Binding-site contacts:
Ligand atom C8 contacts residue GLU193 of chain 1.C at 3.6 Å.
Ligand atom O5 contacts residue ASN62 of chain 1.C at 2.4 Å (h-bond).
Ligand atom O3 contacts residue ASN62 of chain 1.C at 3.8 Å.
Ligand atom O3 contacts residue VAL61 of chain 1.C at 4.2 Å.
Ligand atom C4 contacts residue ASN62 of chain 1.C at 4.3 Å.
Ligand atom C8 contacts residue ASN62 of chain 1.C at 4.0 Å.
Ligand atom O6 contacts residue PRO60 of chain 1.C at 3.9 Å.
Ligand atom C7 contacts residue ASN62 of chain 1.C at 3.1 Å.
Ligand atom C7 contacts residue GLU193 of chain 1.C at 4.1 Å.
Ligand atom C1 contacts residue ASN62 of chain 1.C at 1.4 Å.
Ligand atom C3 contacts residue ASN62 of chain 1.C at 3.7 Å.
Ligand atom O7 contacts residue ASN62 of chain 1.C at 3.0 Å (h-bond).
Ligand atom C2 contacts residue ASN62 of chain 1.C at 2.5 Å.
Ligand atom O7 contacts residue GLU193 of chain 1.C at 3.9 Å.
Ligand atom C6 contacts residue PRO59 of chain 1.C at 4.2 Å (hydrophobic).
Ligand atom C4 contacts residue PRO59 of chain 1.C at 4.4 Å (hydrophobic).
Ligand atom C5 contacts residue ASN62 of chain 1.C at 3.6 Å.
Ligand atom C3 contacts residue PRO60 of chain 1.C at 3.6 Å (hydrophobic).
Ligand atom O5 contacts residue PRO60 of chain 1.C at 3.7 Å.
Ligand atom O7 contacts residue ILE191 of chain 1.C at 3.3 Å.
Ligand atom C2 contacts residue PRO60 of chain 1.C at 4.1 Å (hydrophobic).
Ligand atom C1 contacts residue PRO60 of chain 1.C at 4.2 Å (hydrophobic).
Ligand atom C7 contacts residue ILE191 of chain 1.C at 4.2 Å (hydrophobic).
Ligand atom C4 contacts residue PRO60 of chain 1.C at 4.5 Å (hydrophobic).
Ligand atom N2 contacts residue ASN62 of chain 1.C at 3.2 Å (h-bond).
Ligand atom O3 contacts residue PRO59 of chain 1.C at 3.7 Å.
Ligand atom O6 contacts residue PRO59 of chain 1.C at 3.9 Å.
Ligand atom O3 contacts residue PRO60 of chain 1.C at 2.3 Å (h-bond).

A small-molecule ligand and the protein it binds are described below.
Small molecule (SMILES): CC(=O)N[C@@H]1[C@@H](O)[C@H](O)[C@@H](CO)O[C@H]1O

Sequence of chain 1.C:
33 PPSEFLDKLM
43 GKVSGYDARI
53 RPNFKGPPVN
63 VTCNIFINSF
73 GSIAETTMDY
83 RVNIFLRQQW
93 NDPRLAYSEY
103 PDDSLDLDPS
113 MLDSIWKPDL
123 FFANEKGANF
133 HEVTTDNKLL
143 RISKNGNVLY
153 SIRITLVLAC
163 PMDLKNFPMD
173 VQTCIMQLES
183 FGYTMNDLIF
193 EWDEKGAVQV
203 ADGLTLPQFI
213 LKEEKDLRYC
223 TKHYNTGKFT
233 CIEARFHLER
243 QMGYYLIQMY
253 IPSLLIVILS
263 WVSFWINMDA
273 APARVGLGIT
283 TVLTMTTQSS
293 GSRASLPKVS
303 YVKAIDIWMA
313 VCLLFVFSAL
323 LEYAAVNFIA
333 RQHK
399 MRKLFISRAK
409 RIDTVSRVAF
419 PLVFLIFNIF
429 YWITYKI